This protein binds this small molecule.
Small molecule (SMILES): Nc1ncnc2c1ncn2[C@H]1C[C@H](O)[C@@H](COP(=O)(O)O)O1

Binding-site contacts:
Ligand atom C6 contacts residue PRO630 of chain 1.HB at 4.3 Å (hydrophobic).
Ligand atom N6 contacts residue VAL418 of chain 1.HB at 3.5 Å.
Ligand atom C6 contacts residue GLY638 of chain 1.HB at 3.9 Å.
Ligand atom C8 contacts residue PRO419 of chain 1.HB at 4.4 Å (hydrophobic).
Ligand atom N7 contacts residue SER631 of chain 1.HB at 3.3 Å.
Ligand atom N1 contacts residue PRO419 of chain 1.HB at 4.4 Å.
Ligand atom C4 contacts residue SER631 of chain 1.HB at 4.4 Å.
Ligand atom C5 contacts residue PRO630 of chain 1.HB at 4.1 Å (hydrophobic).
Ligand atom C2' contacts residue HIS629 of chain 1.HB at 4.5 Å.
Ligand atom C2 contacts residue PRO630 of chain 1.HB at 3.5 Å (hydrophobic).
Ligand atom N6 contacts residue GLY638 of chain 1.HB at 3.0 Å (h-bond).
Ligand atom N1 contacts residue GLY638 of chain 1.HB at 3.5 Å (h-bond).
Ligand atom N3 contacts residue PRO630 of chain 1.HB at 3.3 Å.
Ligand atom C5 contacts residue PRO419 of chain 1.HB at 4.0 Å (hydrophobic).
Ligand atom C6 contacts residue SER631 of chain 1.HB at 4.3 Å.
Ligand atom C4 contacts residue PRO630 of chain 1.HB at 3.6 Å (hydrophobic).
Ligand atom O4' contacts residue PRO630 of chain 1.HB at 3.4 Å.
Ligand atom N1 contacts residue VAL418 of chain 1.HB at 4.1 Å.
Ligand atom O4' contacts residue HIS629 of chain 1.HB at 4.2 Å.
Ligand atom O1P contacts residue PRO630 of chain 1.HB at 4.3 Å.
Ligand atom N9 contacts residue HIS629 of chain 1.HB at 4.3 Å.
Ligand atom N6 contacts residue PRO419 of chain 1.HB at 4.5 Å.
Ligand atom C8 contacts residue HIS629 of chain 1.HB at 3.6 Å.
Ligand atom N7 contacts residue PRO419 of chain 1.HB at 4.0 Å.
Ligand atom O1P contacts residue LYS640 of chain 1.HB at 4.4 Å.
Ligand atom C1' contacts residue PRO630 of chain 1.HB at 4.0 Å (hydrophobic).
Ligand atom C1' contacts residue HIS629 of chain 1.HB at 3.8 Å.
Ligand atom N6 contacts residue PHE637 of chain 1.HB at 4.0 Å.
Ligand atom O5' contacts residue PRO630 of chain 1.HB at 3.9 Å.
Ligand atom P contacts residue HIS627 of chain 1.HB at 4.0 Å.
Ligand atom C8 contacts residue SER631 of chain 1.HB at 3.8 Å.
Ligand atom N6 contacts residue SER631 of chain 1.HB at 4.2 Å.
Ligand atom C6 contacts residue PRO419 of chain 1.HB at 4.1 Å (hydrophobic).
Ligand atom C5 contacts residue SER631 of chain 1.HB at 3.9 Å.
Ligand atom N1 contacts residue PRO630 of chain 1.HB at 4.0 Å.
Ligand atom N9 contacts residue PRO630 of chain 1.HB at 4.0 Å.
Ligand atom C6 contacts residue VAL418 of chain 1.HB at 4.0 Å (hydrophobic).
Ligand atom N7 contacts residue HIS629 of chain 1.HB at 4.3 Å.
Ligand atom P contacts residue PRO630 of chain 1.HB at 4.5 Å.
Ligand atom C4 contacts residue PRO419 of chain 1.HB at 4.4 Å (hydrophobic).

Sequence of chain 1.HB:
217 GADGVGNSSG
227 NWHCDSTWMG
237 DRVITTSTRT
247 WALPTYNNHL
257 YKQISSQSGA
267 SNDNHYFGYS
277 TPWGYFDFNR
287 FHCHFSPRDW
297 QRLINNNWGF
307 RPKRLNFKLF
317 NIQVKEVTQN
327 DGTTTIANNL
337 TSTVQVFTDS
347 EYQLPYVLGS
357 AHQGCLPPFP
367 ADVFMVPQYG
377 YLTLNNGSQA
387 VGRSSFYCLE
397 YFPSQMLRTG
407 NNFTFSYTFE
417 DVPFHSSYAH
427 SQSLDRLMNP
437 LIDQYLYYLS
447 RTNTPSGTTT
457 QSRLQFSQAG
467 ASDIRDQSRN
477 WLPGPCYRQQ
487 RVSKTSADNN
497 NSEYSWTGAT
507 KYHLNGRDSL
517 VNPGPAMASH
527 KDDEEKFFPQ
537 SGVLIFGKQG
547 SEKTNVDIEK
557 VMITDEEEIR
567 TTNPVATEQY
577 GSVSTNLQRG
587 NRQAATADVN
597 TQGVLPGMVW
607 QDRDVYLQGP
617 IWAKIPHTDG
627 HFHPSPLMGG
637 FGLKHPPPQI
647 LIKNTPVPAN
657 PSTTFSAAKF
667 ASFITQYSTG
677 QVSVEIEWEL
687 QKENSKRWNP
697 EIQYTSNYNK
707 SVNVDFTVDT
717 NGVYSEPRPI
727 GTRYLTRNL